Binding-site contacts:
Ligand atom C5 contacts residue LEU107 of chain 1.D at 3.7 Å (hydrophobic).
Ligand atom C6 contacts residue ALA106 of chain 1.D at 4.1 Å (hydrophobic).
Ligand atom C4 contacts residue THR147 of chain 1.C at 3.8 Å.
Ligand atom C11 contacts residue TRP54 of chain 1.D at 4.0 Å (hydrophobic).
Ligand atom O1 contacts residue TRP146 of chain 1.C at 4.1 Å.
Ligand atom C6 contacts residue LEU107 of chain 1.D at 4.0 Å (hydrophobic).
Ligand atom C10 contacts residue TRP54 of chain 1.D at 3.7 Å (hydrophobic).
Ligand atom C7 contacts residue THR147 of chain 1.C at 3.7 Å.
Ligand atom C13 contacts residue TYR185 of chain 1.C at 4.0 Å (hydrophobic).
Ligand atom N1 contacts residue TRP146 of chain 1.C at 4.2 Å.
Ligand atom O1 contacts residue LEU107 of chain 1.D at 3.8 Å.
Ligand atom C3 contacts residue TRP146 of chain 1.C at 3.3 Å (hydrophobic).
Ligand atom C6 contacts residue LEU117 of chain 1.D at 3.7 Å (hydrophobic).
Ligand atom C19 contacts residue TRP54 of chain 1.D at 3.8 Å (hydrophobic).
Ligand atom C5 contacts residue GLN115 of chain 1.D at 3.4 Å.
Ligand atom C15 contacts residue TRP54 of chain 1.D at 4.0 Å (hydrophobic).
Ligand atom C8 contacts residue TRP146 of chain 1.C at 2.9 Å (hydrophobic).
Ligand atom C10 contacts residue TRP146 of chain 1.C at 3.5 Å (hydrophobic).
Ligand atom O1 contacts residue TYR192 of chain 1.C at 3.8 Å.
Ligand atom C22 contacts residue TYR185 of chain 1.C at 4.0 Å (hydrophobic).
Ligand atom C1 contacts residue TRP146 of chain 1.C at 3.7 Å (hydrophobic).
Ligand atom C19 contacts residue TRP146 of chain 1.C at 3.5 Å (hydrophobic).
Ligand atom C6 contacts residue LEU105 of chain 1.D at 3.6 Å (hydrophobic).
Ligand atom C21 contacts residue LEU37 of chain 1.D at 3.4 Å (hydrophobic).
Ligand atom C14 contacts residue TYR92 of chain 1.C at 4.1 Å (hydrophobic).
Ligand atom C14 contacts residue TYR185 of chain 1.C at 4.1 Å (hydrophobic).
Ligand atom O2 contacts residue TRP54 of chain 1.D at 3.3 Å.
Ligand atom C4 contacts residue TRP146 of chain 1.C at 3.2 Å (hydrophobic).
Ligand atom C7 contacts residue LEU105 of chain 1.D at 3.7 Å (hydrophobic).
Ligand atom C2 contacts residue LEU117 of chain 1.D at 3.6 Å (hydrophobic).
Ligand atom C7 contacts residue TRP146 of chain 1.C at 3.2 Å (hydrophobic).
Ligand atom C18 contacts residue TYR92 of chain 1.C at 4.1 Å (hydrophobic).
Ligand atom C6 contacts residue GLN115 of chain 1.D at 3.4 Å.
Ligand atom C15 contacts residue CYS187 of chain 1.C at 3.9 Å (hydrophobic).
Ligand atom C13 contacts residue TRP54 of chain 1.D at 4.0 Å (hydrophobic).
Ligand atom C2 contacts residue LEU107 of chain 1.D at 3.4 Å (hydrophobic).
Ligand atom C1 contacts residue LEU107 of chain 1.D at 4.1 Å (hydrophobic).
Ligand atom C5 contacts residue LEU117 of chain 1.D at 3.2 Å (hydrophobic).
Ligand atom C22 contacts residue TYR92 of chain 1.C at 4.0 Å (hydrophobic).
Ligand atom C10 contacts residue LEU37 of chain 1.D at 4.1 Å (hydrophobic).

Sequence of chain 1.C:
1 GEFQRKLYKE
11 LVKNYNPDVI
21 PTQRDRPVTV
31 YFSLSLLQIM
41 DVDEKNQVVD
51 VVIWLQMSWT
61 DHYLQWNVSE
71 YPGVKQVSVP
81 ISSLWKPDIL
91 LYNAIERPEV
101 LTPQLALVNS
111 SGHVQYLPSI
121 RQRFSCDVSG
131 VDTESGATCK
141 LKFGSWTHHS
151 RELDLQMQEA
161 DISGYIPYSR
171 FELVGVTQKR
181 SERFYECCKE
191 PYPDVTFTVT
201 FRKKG

A protein and the small-molecule ligand that binds it are described below.
Small molecule (SMILES): CN1[C@@H](CC(=O)c2ccccc2)CCC[C@H]1C[C@H](O)c1ccccc1

Sequence of chain 1.D:
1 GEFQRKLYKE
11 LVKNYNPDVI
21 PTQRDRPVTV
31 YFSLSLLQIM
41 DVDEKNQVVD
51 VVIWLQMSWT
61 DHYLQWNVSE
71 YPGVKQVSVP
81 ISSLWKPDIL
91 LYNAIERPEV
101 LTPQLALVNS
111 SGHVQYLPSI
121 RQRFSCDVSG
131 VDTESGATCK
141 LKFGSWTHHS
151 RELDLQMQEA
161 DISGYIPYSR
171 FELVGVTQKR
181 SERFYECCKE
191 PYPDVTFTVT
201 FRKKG